Sequence of chain 1.A:
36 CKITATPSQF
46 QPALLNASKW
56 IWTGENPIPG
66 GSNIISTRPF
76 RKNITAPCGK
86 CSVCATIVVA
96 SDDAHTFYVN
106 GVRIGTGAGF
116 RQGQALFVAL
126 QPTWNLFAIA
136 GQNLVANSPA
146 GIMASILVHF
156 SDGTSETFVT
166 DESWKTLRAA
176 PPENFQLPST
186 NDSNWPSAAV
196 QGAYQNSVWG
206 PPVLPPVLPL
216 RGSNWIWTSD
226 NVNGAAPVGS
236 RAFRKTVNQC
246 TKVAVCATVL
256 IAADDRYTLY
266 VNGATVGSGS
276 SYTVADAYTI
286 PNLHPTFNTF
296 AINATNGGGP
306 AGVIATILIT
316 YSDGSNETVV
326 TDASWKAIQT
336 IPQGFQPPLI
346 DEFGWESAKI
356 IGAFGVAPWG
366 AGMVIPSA

Binding-site contacts:
Ligand atom C4 contacts residue ASN78 of chain 1.A at 4.2 Å.
Ligand atom C7 contacts residue ASN78 of chain 1.A at 3.2 Å.
Ligand atom C2 contacts residue TRP129 of chain 1.A at 4.1 Å (hydrophobic).
Ligand atom C8 contacts residue PRO183 of chain 1.A at 3.3 Å (hydrophobic).
Ligand atom O7 contacts residue ASN78 of chain 1.A at 3.2 Å (h-bond).
Ligand atom C5 contacts residue ASN78 of chain 1.A at 3.7 Å.
Ligand atom O6 contacts residue THR80 of chain 1.A at 4.2 Å.
Ligand atom C3 contacts residue ASN78 of chain 1.A at 3.8 Å.
Ligand atom C4 contacts residue TRP129 of chain 1.A at 4.1 Å (hydrophobic).
Ligand atom C5 contacts residue THR80 of chain 1.A at 4.1 Å.
Ligand atom C8 contacts residue LEU131 of chain 1.A at 4.2 Å (hydrophobic).
Ligand atom O7 contacts residue TRP129 of chain 1.A at 3.5 Å.
Ligand atom C7 contacts residue PRO183 of chain 1.A at 4.3 Å (hydrophobic).
Ligand atom O7 contacts residue THR128 of chain 1.A at 3.9 Å.
Ligand atom O4 contacts residue TRP129 of chain 1.A at 3.9 Å.
Ligand atom C2 contacts residue ASN78 of chain 1.A at 2.4 Å.
Ligand atom C8 contacts residue THR128 of chain 1.A at 4.5 Å.
Ligand atom C1 contacts residue TRP129 of chain 1.A at 3.9 Å (hydrophobic).
Ligand atom C8 contacts residue ARG76 of chain 1.A at 4.1 Å.
Ligand atom N2 contacts residue TRP129 of chain 1.A at 3.7 Å.
Ligand atom C1 contacts residue THR80 of chain 1.A at 4.5 Å.
Ligand atom C8 contacts residue ASN78 of chain 1.A at 4.4 Å.
Ligand atom C3 contacts residue TRP129 of chain 1.A at 3.8 Å (hydrophobic).
Ligand atom O3 contacts residue TRP129 of chain 1.A at 4.4 Å.
Ligand atom C7 contacts residue TRP129 of chain 1.A at 4.3 Å (hydrophobic).
Ligand atom C6 contacts residue THR80 of chain 1.A at 3.8 Å.
Ligand atom O5 contacts residue TRP129 of chain 1.A at 4.2 Å.
Ligand atom N2 contacts residue ASN78 of chain 1.A at 2.9 Å (h-bond).
Ligand atom C1 contacts residue ASN78 of chain 1.A at 1.4 Å.
Ligand atom O5 contacts residue THR80 of chain 1.A at 3.8 Å.
Ligand atom C5 contacts residue TRP129 of chain 1.A at 3.8 Å (hydrophobic).
Ligand atom C8 contacts residue TRP129 of chain 1.A at 3.8 Å (hydrophobic).
Ligand atom O5 contacts residue ASN78 of chain 1.A at 2.4 Å (h-bond).

A protein and the small-molecule ligand that binds it are described below.
Small molecule (SMILES): CC(=O)N[C@H]1[C@H](O[C@H]2[C@H](O)[C@@H](NC(C)=O)CO[C@@H]2CO)O[C@H](CO)[C@@H](O)[C@@H]1O